Sequence of chain 1.A:
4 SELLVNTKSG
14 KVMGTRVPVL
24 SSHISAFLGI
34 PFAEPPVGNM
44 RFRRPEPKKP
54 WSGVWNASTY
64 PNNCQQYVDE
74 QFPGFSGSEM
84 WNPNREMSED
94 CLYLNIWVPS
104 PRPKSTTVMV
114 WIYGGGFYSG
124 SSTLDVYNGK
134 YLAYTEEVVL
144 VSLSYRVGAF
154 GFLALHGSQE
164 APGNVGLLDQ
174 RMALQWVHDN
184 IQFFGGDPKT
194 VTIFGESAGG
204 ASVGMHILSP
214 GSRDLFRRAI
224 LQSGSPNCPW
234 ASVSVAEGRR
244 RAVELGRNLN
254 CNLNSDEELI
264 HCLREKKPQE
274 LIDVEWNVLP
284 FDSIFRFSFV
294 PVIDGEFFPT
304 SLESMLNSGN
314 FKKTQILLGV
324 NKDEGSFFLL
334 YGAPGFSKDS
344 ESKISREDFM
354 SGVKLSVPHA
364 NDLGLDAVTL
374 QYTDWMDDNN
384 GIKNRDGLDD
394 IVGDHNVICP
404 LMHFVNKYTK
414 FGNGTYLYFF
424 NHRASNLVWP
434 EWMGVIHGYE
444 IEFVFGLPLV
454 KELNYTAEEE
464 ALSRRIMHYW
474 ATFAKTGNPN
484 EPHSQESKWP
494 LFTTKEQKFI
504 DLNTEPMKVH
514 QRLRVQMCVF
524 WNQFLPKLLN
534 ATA

Binding-site contacts:
Ligand atom C28 contacts residue PHE284 of chain 1.A at 3.3 Å (hydrophobic).
Ligand atom C21 contacts residue PHE284 of chain 1.A at 3.7 Å (hydrophobic).
Ligand atom C13 contacts residue TRP279 of chain 1.A at 3.8 Å (hydrophobic).
Ligand atom O22 contacts residue PHE284 of chain 1.A at 3.1 Å (h-bond).
Ligand atom C32 contacts residue TYR70 of chain 1.A at 3.2 Å (hydrophobic).
Ligand atom C30 contacts residue TRP84 of chain 1.A at 3.9 Å (hydrophobic).
Ligand atom O23 contacts residue TRP279 of chain 1.A at 3.6 Å (h-bond).
Ligand atom C2 contacts residue TRP279 of chain 1.A at 3.6 Å (hydrophobic).
Ligand atom C28 contacts residue ASP285 of chain 1.A at 3.4 Å.
Ligand atom C27 contacts residue TRP84 of chain 1.A at 3.5 Å (hydrophobic).
Ligand atom C21 contacts residue ASP285 of chain 1.A at 3.8 Å.
Ligand atom C6 contacts residue TRP279 of chain 1.A at 3.8 Å (hydrophobic).
Ligand atom O23 contacts residue LEU282 of chain 1.A at 2.8 Å.
Ligand atom C33 contacts residue ASP285 of chain 1.A at 3.4 Å.
Ligand atom C29 contacts residue PHE330 of chain 1.A at 3.8 Å (hydrophobic).
Ligand atom C20 contacts residue PHE284 of chain 1.A at 3.7 Å (hydrophobic).
Ligand atom O1 contacts residue PHE331 of chain 1.A at 3.5 Å.
Ligand atom N4 contacts residue TRP279 of chain 1.A at 3.5 Å.
Ligand atom C22 contacts residue PHE330 of chain 1.A at 3.5 Å (hydrophobic).
Ligand atom C32 contacts residue GLN74 of chain 1.A at 3.3 Å.
Ligand atom C26 contacts residue TYR121 of chain 1.A at 3.6 Å (hydrophobic).
Ligand atom O23 contacts residue PHE284 of chain 1.A at 3.2 Å (h-bond).
Ligand atom C3 contacts residue TRP279 of chain 1.A at 3.8 Å (hydrophobic).
Ligand atom N1 contacts residue TRP279 of chain 1.A at 3.6 Å.
Ligand atom C25 contacts residue TYR121 of chain 1.A at 3.3 Å (hydrophobic).
Ligand atom C35 contacts residue TRP84 of chain 1.A at 3.8 Å (hydrophobic).
Ligand atom O2 contacts residue TYR334 of chain 1.A at 3.4 Å.
Ligand atom C16 contacts residue TRP279 of chain 1.A at 3.9 Å (hydrophobic).
Ligand atom C33 contacts residue SER286 of chain 1.A at 3.4 Å.
Ligand atom C34 contacts residue HIS440 of chain 1.A at 3.6 Å.
Ligand atom C31 contacts residue TYR70 of chain 1.A at 3.0 Å (hydrophobic).
Ligand atom C28 contacts residue SER286 of chain 1.A at 3.2 Å.
Ligand atom O1 contacts residue TYR121 of chain 1.A at 3.6 Å.
Ligand atom C23 contacts residue TRP279 of chain 1.A at 3.5 Å (hydrophobic).
Ligand atom C5 contacts residue TRP279 of chain 1.A at 3.7 Å (hydrophobic).
Ligand atom O22 contacts residue ASP285 of chain 1.A at 3.2 Å (salt-bridge).
Ligand atom C36 contacts residue PHE330 of chain 1.A at 3.6 Å (hydrophobic).
Ligand atom O2 contacts residue TYR121 of chain 1.A at 3.9 Å.
Ligand atom C37 contacts residue TYR121 of chain 1.A at 3.7 Å (hydrophobic).
Ligand atom C30 contacts residue GLU199 of chain 1.A at 3.8 Å.

This protein binds this small molecule.
Small molecule (SMILES): CCc1c2c(nc3ccc(OC(=O)N4CCC(N5CCCCC5)CC4)cc13)-c1cc3c(c(=O)n1C2)COC(=O)[C@]3(O)CC